The protein below binds the small molecule below.
Small molecule (SMILES): O=C(O)[C@@](O)(COP(=O)(O)O)[C@H](O)[C@H](O)COP(=O)(O)O

Binding-site contacts:
Ligand atom C3 contacts residue SER389 of chain 1.E at 3.5 Å.
Ligand atom O6 contacts residue GLU215 of chain 1.E at 3.2 Å (salt-bridge).
Ligand atom O7 contacts residue GLU69 of chain 1.F at 3.4 Å (salt-bridge).
Ligand atom C3 contacts residue KCX212 of chain 1.E at 3.1 Å.
Ligand atom O3P contacts residue GLY391 of chain 1.E at 2.8 Å (h-bond).
Ligand atom C contacts residue LYS187 of chain 1.E at 3.3 Å.
Ligand atom O5P contacts residue HIS342 of chain 1.E at 2.9 Å (h-bond).
Ligand atom O2 contacts residue KCX212 of chain 1.E at 3.0 Å (h-bond).
Ligand atom O6 contacts residue ASP214 of chain 1.E at 3.1 Å (salt-bridge).
Ligand atom O6 contacts residue LYS187 of chain 1.E at 3.2 Å (salt-bridge).
Ligand atom O7 contacts residue LYS350 of chain 1.E at 2.9 Å (salt-bridge).
Ligand atom O2 contacts residue MG1 of chain 1.P at 2.2 Å.
Ligand atom O4P contacts residue ARG309 of chain 1.E at 3.0 Å (salt-bridge).
Ligand atom O4 contacts residue GLY390 of chain 1.E at 3.0 Å (h-bond).
Ligand atom O3P contacts residue THR74 of chain 1.F at 3.4 Å (h-bond).
Ligand atom O3 contacts residue MG1 of chain 1.P at 2.1 Å.
Ligand atom O6 contacts residue LYS189 of chain 1.E at 2.7 Å (salt-bridge).
Ligand atom O6P contacts residue ARG309 of chain 1.E at 2.9 Å (salt-bridge).
Ligand atom O6 contacts residue ASN132 of chain 1.F at 3.0 Å (h-bond).
Ligand atom O1P contacts residue THR74 of chain 1.F at 2.6 Å (h-bond).
Ligand atom O6 contacts residue MG1 of chain 1.P at 2.1 Å.
Ligand atom C contacts residue ASN132 of chain 1.F at 3.4 Å.
Ligand atom O3 contacts residue GLU215 of chain 1.E at 2.9 Å (salt-bridge).
Ligand atom O2 contacts residue ASP214 of chain 1.E at 3.4 Å (salt-bridge).
Ligand atom O1 contacts residue LYS187 of chain 1.E at 2.9 Å (salt-bridge).
Ligand atom O3 contacts residue ASN132 of chain 1.F at 3.0 Å (h-bond).
Ligand atom C2 contacts residue MG1 of chain 1.P at 2.8 Å.
Ligand atom O4 contacts residue SER389 of chain 1.E at 3.0 Å (h-bond).
Ligand atom O1P contacts residue GLY415 of chain 1.E at 2.9 Å (h-bond).
Ligand atom O3 contacts residue HIS308 of chain 1.E at 2.8 Å (h-bond).
Ligand atom O2P contacts residue GLY414 of chain 1.E at 2.8 Å (h-bond).
Ligand atom O2 contacts residue LYS187 of chain 1.E at 2.9 Å (salt-bridge).
Ligand atom O1P contacts residue LYS187 of chain 1.E at 3.3 Å.
Ligand atom O3P contacts residue LYS350 of chain 1.E at 2.8 Å (salt-bridge).
Ligand atom O5P contacts residue SER389 of chain 1.E at 3.0 Å (h-bond).
Ligand atom C1 contacts residue SER389 of chain 1.E at 3.5 Å.
Ligand atom O2 contacts residue ILE185 of chain 1.E at 3.5 Å.
Ligand atom O3 contacts residue KCX212 of chain 1.E at 2.9 Å (h-bond).
Ligand atom C contacts residue MG1 of chain 1.P at 2.8 Å.
Ligand atom C3 contacts residue MG1 of chain 1.P at 3.0 Å.

Sequence of chain 1.E:
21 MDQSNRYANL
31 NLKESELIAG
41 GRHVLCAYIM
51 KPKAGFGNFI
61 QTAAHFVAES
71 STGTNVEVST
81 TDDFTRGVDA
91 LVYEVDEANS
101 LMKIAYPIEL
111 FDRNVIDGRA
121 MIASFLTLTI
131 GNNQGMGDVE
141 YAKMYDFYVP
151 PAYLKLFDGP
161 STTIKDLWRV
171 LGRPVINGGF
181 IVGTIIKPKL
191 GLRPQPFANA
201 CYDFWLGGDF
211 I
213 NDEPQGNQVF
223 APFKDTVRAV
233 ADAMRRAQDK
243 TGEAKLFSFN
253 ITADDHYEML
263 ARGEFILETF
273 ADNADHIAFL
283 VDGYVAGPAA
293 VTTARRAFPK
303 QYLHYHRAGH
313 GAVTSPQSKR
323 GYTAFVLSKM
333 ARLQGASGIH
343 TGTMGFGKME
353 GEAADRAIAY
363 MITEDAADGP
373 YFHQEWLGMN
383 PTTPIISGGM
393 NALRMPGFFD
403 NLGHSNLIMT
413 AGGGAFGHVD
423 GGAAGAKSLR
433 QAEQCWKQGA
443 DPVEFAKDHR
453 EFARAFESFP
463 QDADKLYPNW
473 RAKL

Sequence of chain 1.F:
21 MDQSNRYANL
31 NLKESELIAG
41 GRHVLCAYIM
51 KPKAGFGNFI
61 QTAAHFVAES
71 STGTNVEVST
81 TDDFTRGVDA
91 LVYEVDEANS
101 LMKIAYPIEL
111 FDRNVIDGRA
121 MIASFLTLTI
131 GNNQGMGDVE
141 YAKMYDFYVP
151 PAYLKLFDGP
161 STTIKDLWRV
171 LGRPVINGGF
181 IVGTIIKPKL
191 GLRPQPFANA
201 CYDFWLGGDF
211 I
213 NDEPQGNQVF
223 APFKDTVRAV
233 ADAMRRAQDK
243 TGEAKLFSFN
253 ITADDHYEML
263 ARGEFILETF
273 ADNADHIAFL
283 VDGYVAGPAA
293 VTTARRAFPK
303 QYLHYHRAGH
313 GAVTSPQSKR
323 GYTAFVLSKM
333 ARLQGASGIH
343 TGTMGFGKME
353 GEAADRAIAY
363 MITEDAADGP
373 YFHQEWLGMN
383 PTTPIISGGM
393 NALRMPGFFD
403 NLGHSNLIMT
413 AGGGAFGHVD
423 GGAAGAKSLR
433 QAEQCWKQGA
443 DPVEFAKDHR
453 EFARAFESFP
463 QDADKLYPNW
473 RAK